Sequence of chain 1.A:
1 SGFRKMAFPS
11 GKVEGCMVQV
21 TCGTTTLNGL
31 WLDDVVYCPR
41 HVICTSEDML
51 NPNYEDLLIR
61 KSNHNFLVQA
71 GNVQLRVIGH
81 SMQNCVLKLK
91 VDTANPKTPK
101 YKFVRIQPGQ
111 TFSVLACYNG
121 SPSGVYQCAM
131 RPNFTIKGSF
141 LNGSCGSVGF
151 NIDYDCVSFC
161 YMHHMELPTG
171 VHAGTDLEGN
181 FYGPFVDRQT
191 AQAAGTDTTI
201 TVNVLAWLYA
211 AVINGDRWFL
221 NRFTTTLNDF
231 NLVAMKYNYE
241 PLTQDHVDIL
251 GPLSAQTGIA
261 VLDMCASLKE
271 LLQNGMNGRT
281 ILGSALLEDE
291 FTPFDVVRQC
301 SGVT

Binding-site contacts:
Ligand atom N07 contacts residue SER144 of chain 1.A at 4.0 Å.
Ligand atom C08 contacts residue GLU166 of chain 1.A at 3.8 Å.
Ligand atom C02 contacts residue MET165 of chain 1.A at 4.2 Å (hydrophobic).
Ligand atom N04 contacts residue CYS145 of chain 1.A at 3.7 Å.
Ligand atom C05 contacts residue GLU166 of chain 1.A at 4.1 Å.
Ligand atom N04 contacts residue HIS164 of chain 1.A at 4.1 Å.
Ligand atom C01 contacts residue HIS41 of chain 1.A at 4.3 Å.
Ligand atom N07 contacts residue LEU141 of chain 1.A at 4.0 Å.
Ligand atom N07 contacts residue CYS145 of chain 1.A at 4.2 Å.
Ligand atom C06 contacts residue HIS164 of chain 1.A at 4.1 Å.
Ligand atom C09 contacts residue GLU166 of chain 1.A at 3.5 Å.
Ligand atom C08 contacts residue HIS163 of chain 1.A at 3.9 Å.
Ligand atom C08 contacts residue ASN142 of chain 1.A at 4.5 Å.
Ligand atom N07 contacts residue HIS163 of chain 1.A at 2.9 Å (h-bond).
Ligand atom O03 contacts residue MET165 of chain 1.A at 3.4 Å.
Ligand atom C08 contacts residue LEU141 of chain 1.A at 3.5 Å (hydrophobic).
Ligand atom C06 contacts residue MET165 of chain 1.A at 4.0 Å (hydrophobic).
Ligand atom C08 contacts residue SER144 of chain 1.A at 4.2 Å.
Ligand atom O03 contacts residue HIS164 of chain 1.A at 3.9 Å.
Ligand atom C01 contacts residue MET165 of chain 1.A at 4.0 Å (hydrophobic).
Ligand atom C06 contacts residue GLU166 of chain 1.A at 3.6 Å.
Ligand atom N07 contacts residue GLU166 of chain 1.A at 3.9 Å.
Ligand atom C08 contacts residue PHE140 of chain 1.A at 3.1 Å (hydrophobic).
Ligand atom C09 contacts residue PHE140 of chain 1.A at 3.7 Å (hydrophobic).
Ligand atom C10 contacts residue ASN142 of chain 1.A at 4.1 Å.
Ligand atom C01 contacts residue MET49 of chain 1.A at 4.2 Å (hydrophobic).
Ligand atom C09 contacts residue LEU141 of chain 1.A at 3.6 Å (hydrophobic).
Ligand atom C09 contacts residue ASN142 of chain 1.A at 3.9 Å.
Ligand atom C02 contacts residue HIS164 of chain 1.A at 3.8 Å.
Ligand atom C02 contacts residue GLU166 of chain 1.A at 4.0 Å.
Ligand atom O03 contacts residue GLU166 of chain 1.A at 2.9 Å (salt-bridge).
Ligand atom N07 contacts residue PHE140 of chain 1.A at 3.9 Å.
Ligand atom C10 contacts residue LEU141 of chain 1.A at 4.3 Å (hydrophobic).
Ligand atom C05 contacts residue CYS145 of chain 1.A at 3.9 Å (hydrophobic).
Ligand atom C06 contacts residue CYS145 of chain 1.A at 3.4 Å (hydrophobic).
Ligand atom N07 contacts residue MET165 of chain 1.A at 4.3 Å.
Ligand atom C01 contacts residue HIS164 of chain 1.A at 4.1 Å.
Ligand atom C10 contacts residue GLU166 of chain 1.A at 4.2 Å.
Ligand atom C06 contacts residue HIS163 of chain 1.A at 3.4 Å.
Ligand atom C11 contacts residue ASN142 of chain 1.A at 3.2 Å.

A small-molecule ligand and the protein it binds are described below.
Small molecule (SMILES): CC(=O)Nc1cnccc1C